Binding-site contacts:
Ligand atom O6 contacts residue PRO368 of chain 1.A at 4.4 Å.
Ligand atom O7 contacts residue GLU375 of chain 1.A at 4.4 Å.
Ligand atom N2 contacts residue ASN370 of chain 1.A at 3.5 Å (h-bond).
Ligand atom C8 contacts residue ILE343 of chain 1.A at 3.6 Å (hydrophobic).
Ligand atom O5 contacts residue ASN370 of chain 1.A at 2.1 Å (h-bond).
Ligand atom C4 contacts residue ASN370 of chain 1.A at 4.2 Å.
Ligand atom C7 contacts residue ASN370 of chain 1.A at 4.2 Å.
Ligand atom O6 contacts residue ASN370 of chain 1.A at 4.3 Å.
Ligand atom C5 contacts residue ASN370 of chain 1.A at 3.3 Å.
Ligand atom C2 contacts residue ASN370 of chain 1.A at 2.9 Å.
Ligand atom O7 contacts residue TRP328 of chain 1.A at 3.2 Å.
Ligand atom N2 contacts residue TRP328 of chain 1.A at 3.9 Å.
Ligand atom C8 contacts residue TRP328 of chain 1.A at 2.5 Å (hydrophobic).
Ligand atom O7 contacts residue TYR330 of chain 1.A at 4.2 Å.
Ligand atom C3 contacts residue ASN370 of chain 1.A at 4.1 Å.
Ligand atom C8 contacts residue TYR330 of chain 1.A at 3.1 Å (hydrophobic).
Ligand atom C1 contacts residue ASN370 of chain 1.A at 1.4 Å.
Ligand atom C7 contacts residue TYR330 of chain 1.A at 4.0 Å (hydrophobic).
Ligand atom C7 contacts residue TRP328 of chain 1.A at 3.1 Å (hydrophobic).
Ligand atom C6 contacts residue ASN370 of chain 1.A at 4.3 Å.
Ligand atom O7 contacts residue ASN370 of chain 1.A at 3.9 Å.

Sequence of chain 1.A:
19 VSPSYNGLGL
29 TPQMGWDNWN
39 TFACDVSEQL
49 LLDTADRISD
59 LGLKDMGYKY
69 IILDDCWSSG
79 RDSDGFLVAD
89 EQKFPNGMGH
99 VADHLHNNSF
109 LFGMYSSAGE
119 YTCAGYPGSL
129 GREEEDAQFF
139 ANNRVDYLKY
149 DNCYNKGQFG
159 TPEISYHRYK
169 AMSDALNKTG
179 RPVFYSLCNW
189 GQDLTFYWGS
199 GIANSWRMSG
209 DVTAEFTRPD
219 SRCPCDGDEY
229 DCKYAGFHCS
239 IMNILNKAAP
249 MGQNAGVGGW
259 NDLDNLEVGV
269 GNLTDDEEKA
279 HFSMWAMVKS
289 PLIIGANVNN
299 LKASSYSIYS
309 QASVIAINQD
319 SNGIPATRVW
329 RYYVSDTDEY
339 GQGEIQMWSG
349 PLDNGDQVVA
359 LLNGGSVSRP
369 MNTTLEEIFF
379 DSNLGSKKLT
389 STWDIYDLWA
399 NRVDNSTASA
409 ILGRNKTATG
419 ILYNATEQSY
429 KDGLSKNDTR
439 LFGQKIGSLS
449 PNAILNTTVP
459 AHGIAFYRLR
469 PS

A small-molecule ligand and the protein it binds are described below.
Small molecule (SMILES): CC(=O)N[C@@H]1[C@@H](O)[C@H](O)[C@@H](CO)O[C@H]1O